Sequence of chain 52.B:
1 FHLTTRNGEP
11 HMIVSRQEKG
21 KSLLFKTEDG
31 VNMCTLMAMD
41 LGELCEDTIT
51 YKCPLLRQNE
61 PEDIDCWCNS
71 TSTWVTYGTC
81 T

Binding-site contacts:
Ligand atom C3 contacts residue NAG1 of chain 52.N at 4.1 Å.
Ligand atom O3 contacts residue BMA1 of chain 52.P at 1.1 Å.
Ligand atom C2 contacts residue HIS2 of chain 52.B at 4.5 Å.
Ligand atom O4 contacts residue BMA1 of chain 52.P at 4.0 Å.
Ligand atom O2 contacts residue NAG1 of chain 52.N at 3.4 Å (h-bond).
Ligand atom O6 contacts residue NAG1 of chain 52.N at 4.5 Å.
Ligand atom C2 contacts residue BMA1 of chain 52.P at 3.2 Å.
Ligand atom O2 contacts residue HIS2 of chain 52.B at 3.4 Å (h-bond).
Ligand atom C2 contacts residue NAG1 of chain 52.N at 2.9 Å.
Ligand atom C3 contacts residue BMA1 of chain 52.P at 2.5 Å.
Ligand atom C5 contacts residue NAG1 of chain 52.N at 3.8 Å.
Ligand atom O5 contacts residue NAG1 of chain 52.N at 2.5 Å (h-bond).
Ligand atom C1 contacts residue NAG1 of chain 52.N at 1.7 Å.
Ligand atom C4 contacts residue BMA1 of chain 52.P at 3.6 Å.
Ligand atom O2 contacts residue BMA1 of chain 52.P at 3.0 Å (h-bond).

A protein and the small-molecule ligand that binds it are described below.
Small molecule (SMILES): OC[C@H]1O[C@@H](O)[C@@H](O)[C@@H](O)[C@@H]1O